A small-molecule ligand and the protein it binds are described below.
Small molecule (SMILES): CC(=O)N[C@@H]1[C@@H](O)[C@H](O)[C@@H](CO)O[C@H]1O

Sequence of chain 60.C:
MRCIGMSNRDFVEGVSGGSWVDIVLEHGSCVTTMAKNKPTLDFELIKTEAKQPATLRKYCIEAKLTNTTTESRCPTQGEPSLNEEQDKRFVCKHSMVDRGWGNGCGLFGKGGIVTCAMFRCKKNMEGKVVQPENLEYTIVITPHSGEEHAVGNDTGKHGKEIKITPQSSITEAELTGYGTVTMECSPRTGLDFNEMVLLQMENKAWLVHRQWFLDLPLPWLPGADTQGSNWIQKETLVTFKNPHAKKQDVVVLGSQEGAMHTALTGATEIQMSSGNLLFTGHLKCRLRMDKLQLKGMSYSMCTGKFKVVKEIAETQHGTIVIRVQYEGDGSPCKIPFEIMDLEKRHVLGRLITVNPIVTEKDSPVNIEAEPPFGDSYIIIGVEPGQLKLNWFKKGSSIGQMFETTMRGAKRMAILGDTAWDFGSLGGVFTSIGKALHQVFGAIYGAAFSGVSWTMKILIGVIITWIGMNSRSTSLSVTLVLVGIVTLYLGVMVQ

Binding-site contacts:
Ligand atom C4 contacts residue ASN153 of chain 60.C at 4.2 Å.
Ligand atom O4 contacts residue LYS157 of chain 60.C at 4.5 Å.
Ligand atom C1 contacts residue HIS149 of chain 60.C at 3.4 Å.
Ligand atom C7 contacts residue GLY102 of chain 60.A at 4.1 Å.
Ligand atom C3 contacts residue ASN153 of chain 60.C at 3.8 Å.
Ligand atom O5 contacts residue ASN153 of chain 60.C at 2.4 Å (h-bond).
Ligand atom C5 contacts residue HIS149 of chain 60.C at 4.2 Å.
Ligand atom C8 contacts residue HIS149 of chain 60.C at 3.7 Å.
Ligand atom C8 contacts residue TRP101 of chain 60.A at 4.4 Å (hydrophobic).
Ligand atom C1 contacts residue ASN153 of chain 60.C at 1.4 Å.
Ligand atom N2 contacts residue HIS149 of chain 60.C at 4.2 Å.
Ligand atom O7 contacts residue TRP101 of chain 60.A at 3.8 Å.
Ligand atom C1 contacts residue HIS158 of chain 60.C at 4.1 Å.
Ligand atom O7 contacts residue ASN153 of chain 60.C at 4.5 Å.
Ligand atom C2 contacts residue HIS149 of chain 60.C at 3.6 Å.
Ligand atom C3 contacts residue HIS149 of chain 60.C at 4.3 Å.
Ligand atom C8 contacts residue ASN153 of chain 60.C at 4.0 Å.
Ligand atom C4 contacts residue HIS149 of chain 60.C at 4.0 Å.
Ligand atom C7 contacts residue HIS149 of chain 60.C at 4.3 Å.
Ligand atom C5 contacts residue HIS158 of chain 60.C at 4.0 Å.
Ligand atom O3 contacts residue HIS149 of chain 60.C at 4.0 Å.
Ligand atom O5 contacts residue THR155 of chain 60.C at 4.5 Å.
Ligand atom O5 contacts residue HIS149 of chain 60.C at 3.5 Å.
Ligand atom C2 contacts residue ASN153 of chain 60.C at 2.5 Å.
Ligand atom C7 contacts residue ASN153 of chain 60.C at 3.6 Å.
Ligand atom C5 contacts residue ASN153 of chain 60.C at 3.7 Å.
Ligand atom N2 contacts residue ASN153 of chain 60.C at 2.9 Å (h-bond).
Ligand atom C1 contacts residue THR155 of chain 60.C at 3.8 Å.
Ligand atom O6 contacts residue LYS157 of chain 60.C at 3.2 Å (salt-bridge).
Ligand atom O5 contacts residue HIS158 of chain 60.C at 3.1 Å.
Ligand atom C5 contacts residue LYS157 of chain 60.C at 3.9 Å.
Ligand atom C6 contacts residue HIS158 of chain 60.C at 3.7 Å.
Ligand atom O7 contacts residue GLY102 of chain 60.A at 3.0 Å (h-bond).
Ligand atom C6 contacts residue LYS157 of chain 60.C at 3.6 Å.

Sequence of chain 60.A:
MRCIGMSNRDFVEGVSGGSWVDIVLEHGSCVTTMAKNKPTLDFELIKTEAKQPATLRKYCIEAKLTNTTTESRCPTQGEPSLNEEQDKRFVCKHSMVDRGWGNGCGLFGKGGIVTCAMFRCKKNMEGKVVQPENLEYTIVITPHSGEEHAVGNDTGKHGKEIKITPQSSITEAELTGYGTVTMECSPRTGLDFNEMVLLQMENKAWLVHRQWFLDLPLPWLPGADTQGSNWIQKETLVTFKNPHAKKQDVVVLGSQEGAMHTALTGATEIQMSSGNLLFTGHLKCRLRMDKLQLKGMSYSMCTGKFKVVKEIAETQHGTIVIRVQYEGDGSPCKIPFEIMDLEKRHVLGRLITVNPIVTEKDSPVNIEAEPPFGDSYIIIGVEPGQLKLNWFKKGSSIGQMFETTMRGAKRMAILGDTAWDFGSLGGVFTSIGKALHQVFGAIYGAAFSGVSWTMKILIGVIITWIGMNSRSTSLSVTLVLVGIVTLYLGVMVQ